Binding-site contacts:
Ligand atom ND2 contacts residue THR49 of chain 40.V at 3.9 Å.
Ligand atom O contacts residue ALA874 of chain 40.X at 3.7 Å.
Ligand atom C contacts residue ARG666 of chain 40.X at 3.7 Å.
Ligand atom OG contacts residue PHE45 of chain 40.V at 3.3 Å (h-bond).
Ligand atom N contacts residue GLY873 of chain 40.X at 3.8 Å.
Ligand atom N contacts residue ARG666 of chain 40.X at 3.4 Å (salt-bridge).
Ligand atom N contacts residue ARG666 of chain 40.X at 3.4 Å.
Ligand atom CD2 contacts residue ALA20 of chain 40.V at 3.8 Å (hydrophobic).
Ligand atom O contacts residue ASN43 of chain 40.V at 3.6 Å.
Ligand atom CG contacts residue ASN634 of chain 40.X at 3.9 Å.
Ligand atom CD1 contacts residue SER21 of chain 40.V at 3.4 Å.
Ligand atom CG2 contacts residue TYR636 of chain 40.X at 3.8 Å (hydrophobic).
Ligand atom CD1 contacts residue ARG46 of chain 40.V at 3.9 Å.
Ligand atom O contacts residue ARG46 of chain 40.V at 3.9 Å.
Ligand atom CB contacts residue ALA874 of chain 40.X at 3.9 Å (hydrophobic).
Ligand atom OD1 contacts residue ARG666 of chain 40.X at 3.7 Å.
Ligand atom CB contacts residue GLY42 of chain 40.V at 3.7 Å.
Ligand atom OD2 contacts residue GLY667 of chain 40.X at 3.7 Å.
Ligand atom CE1 contacts residue ARG46 of chain 40.V at 3.7 Å.
Ligand atom N contacts residue ARG46 of chain 40.V at 3.9 Å.
Ligand atom OD1 contacts residue GLY667 of chain 40.X at 3.3 Å (h-bond).
Ligand atom CB contacts residue PHE913 of chain 40.X at 3.9 Å (hydrophobic).
Ligand atom OD2 contacts residue PRO864 of chain 40.X at 3.6 Å.
Ligand atom CD1 contacts residue ARG33 of chain 40.V at 3.8 Å.
Ligand atom C contacts residue ASN634 of chain 40.X at 3.8 Å.
Ligand atom CG contacts residue GLY667 of chain 40.X at 3.7 Å.
Ligand atom O contacts residue ASN634 of chain 40.X at 3.0 Å (h-bond).
Ligand atom CB contacts residue ARG666 of chain 40.X at 3.9 Å.
Ligand atom CD1 contacts residue ARG666 of chain 40.X at 3.9 Å.
Ligand atom OG contacts residue ARG46 of chain 40.V at 3.2 Å.
Ligand atom CB contacts residue ASN47 of chain 40.V at 3.7 Å.
Ligand atom CA contacts residue ARG666 of chain 40.X at 3.6 Å.
Ligand atom OD1 contacts residue ASN634 of chain 40.X at 3.2 Å (h-bond).
Ligand atom CG contacts residue GLU911 of chain 40.X at 3.5 Å.
Ligand atom OD2 contacts residue GLU911 of chain 40.X at 3.4 Å (salt-bridge).
Ligand atom N contacts residue SER871 of chain 40.X at 3.6 Å.
Ligand atom N contacts residue ALA874 of chain 40.X at 3.8 Å.
Ligand atom CB contacts residue GLU911 of chain 40.X at 3.6 Å.
Ligand atom O contacts residue GLY42 of chain 40.V at 3.5 Å.
Ligand atom N contacts residue GLY42 of chain 40.V at 3.5 Å (h-bond).

Sequence of chain 40.V:
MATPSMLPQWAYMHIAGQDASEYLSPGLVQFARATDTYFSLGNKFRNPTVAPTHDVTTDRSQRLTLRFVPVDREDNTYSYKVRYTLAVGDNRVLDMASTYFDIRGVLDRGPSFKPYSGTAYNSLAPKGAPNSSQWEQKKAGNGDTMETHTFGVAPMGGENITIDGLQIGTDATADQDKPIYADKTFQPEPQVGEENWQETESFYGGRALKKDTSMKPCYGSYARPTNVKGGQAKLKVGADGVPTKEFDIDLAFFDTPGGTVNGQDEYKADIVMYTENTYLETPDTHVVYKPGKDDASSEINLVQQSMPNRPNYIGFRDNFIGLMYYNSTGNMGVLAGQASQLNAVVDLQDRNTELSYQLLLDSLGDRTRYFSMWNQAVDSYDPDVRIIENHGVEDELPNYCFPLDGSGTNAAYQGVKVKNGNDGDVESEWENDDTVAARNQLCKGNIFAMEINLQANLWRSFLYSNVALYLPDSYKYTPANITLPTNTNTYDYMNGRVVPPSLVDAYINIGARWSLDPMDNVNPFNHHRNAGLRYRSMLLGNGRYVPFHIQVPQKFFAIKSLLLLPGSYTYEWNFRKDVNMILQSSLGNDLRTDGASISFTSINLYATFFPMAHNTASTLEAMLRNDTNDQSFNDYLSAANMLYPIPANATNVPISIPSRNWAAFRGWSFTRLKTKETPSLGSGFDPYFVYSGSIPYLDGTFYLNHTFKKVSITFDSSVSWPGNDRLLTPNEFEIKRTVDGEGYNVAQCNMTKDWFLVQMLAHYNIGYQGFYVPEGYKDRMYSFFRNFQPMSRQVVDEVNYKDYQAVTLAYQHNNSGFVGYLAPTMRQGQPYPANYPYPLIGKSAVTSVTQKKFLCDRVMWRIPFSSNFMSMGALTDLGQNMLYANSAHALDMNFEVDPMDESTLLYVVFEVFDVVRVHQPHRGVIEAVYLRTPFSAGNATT

Sequence of chain 40.X:
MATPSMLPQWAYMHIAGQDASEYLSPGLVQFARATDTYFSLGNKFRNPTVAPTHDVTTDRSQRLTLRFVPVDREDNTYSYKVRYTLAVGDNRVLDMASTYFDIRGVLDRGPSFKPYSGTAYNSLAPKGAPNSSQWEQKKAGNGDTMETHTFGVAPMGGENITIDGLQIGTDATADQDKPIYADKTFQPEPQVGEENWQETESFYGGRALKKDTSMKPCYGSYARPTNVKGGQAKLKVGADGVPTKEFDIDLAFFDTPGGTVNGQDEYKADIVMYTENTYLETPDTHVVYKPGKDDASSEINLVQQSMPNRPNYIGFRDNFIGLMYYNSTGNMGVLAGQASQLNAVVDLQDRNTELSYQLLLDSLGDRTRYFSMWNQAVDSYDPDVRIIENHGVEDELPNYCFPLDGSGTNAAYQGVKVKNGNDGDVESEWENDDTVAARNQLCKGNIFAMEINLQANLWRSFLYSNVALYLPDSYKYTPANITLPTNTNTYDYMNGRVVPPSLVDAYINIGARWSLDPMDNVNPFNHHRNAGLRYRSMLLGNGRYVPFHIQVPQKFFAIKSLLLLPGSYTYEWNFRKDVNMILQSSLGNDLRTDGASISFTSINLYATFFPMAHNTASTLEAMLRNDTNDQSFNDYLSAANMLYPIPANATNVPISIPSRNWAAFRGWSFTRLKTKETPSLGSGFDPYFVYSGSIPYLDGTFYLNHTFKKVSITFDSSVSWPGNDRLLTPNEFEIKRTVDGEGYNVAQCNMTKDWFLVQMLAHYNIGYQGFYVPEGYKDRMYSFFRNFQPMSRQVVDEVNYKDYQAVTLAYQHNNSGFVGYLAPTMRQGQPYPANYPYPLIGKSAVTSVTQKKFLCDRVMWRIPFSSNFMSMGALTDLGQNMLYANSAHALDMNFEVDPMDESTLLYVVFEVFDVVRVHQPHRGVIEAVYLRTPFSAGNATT

The small molecule below binds the protein below.
Small molecule (SMILES): CC[C@H](C)[C@H](NC(=O)[C@@H](N)CC(=O)O)C(=O)N[C@@H](CC(N)=O)C(=O)N[C@@H](Cc1ccccc1)C(=O)N[C@@H](CO)C(=O)N[C@@H](CO)C(=O)N[C@H](C=O)CC(C)C